Sequence of chain 1.E:
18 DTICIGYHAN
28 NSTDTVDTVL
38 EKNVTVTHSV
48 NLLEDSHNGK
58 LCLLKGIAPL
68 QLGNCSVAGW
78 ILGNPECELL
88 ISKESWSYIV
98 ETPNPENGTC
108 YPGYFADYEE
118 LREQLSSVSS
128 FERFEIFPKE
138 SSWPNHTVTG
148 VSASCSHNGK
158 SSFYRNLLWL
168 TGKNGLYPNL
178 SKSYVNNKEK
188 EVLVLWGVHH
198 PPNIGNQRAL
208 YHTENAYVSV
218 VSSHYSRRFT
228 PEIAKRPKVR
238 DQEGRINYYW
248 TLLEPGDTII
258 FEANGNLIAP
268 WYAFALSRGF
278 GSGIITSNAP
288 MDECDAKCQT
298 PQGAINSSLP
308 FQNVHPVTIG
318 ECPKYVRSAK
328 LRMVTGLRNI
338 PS

The protein below binds the small molecule below.
Small molecule (SMILES): CC(=O)N[C@@H]1[C@@H](O)[C@H](O)[C@@H](CO)O[C@H]1O

Binding-site contacts:
Ligand atom C8 contacts residue PRO175 of chain 1.E at 4.2 Å (hydrophobic).
Ligand atom O5 contacts residue ASN176 of chain 1.E at 2.5 Å (h-bond).
Ligand atom N2 contacts residue ASN176 of chain 1.E at 2.8 Å (h-bond).
Ligand atom C5 contacts residue ASN176 of chain 1.E at 3.8 Å.
Ligand atom C4 contacts residue ASN176 of chain 1.E at 4.4 Å.
Ligand atom C7 contacts residue ASN176 of chain 1.E at 3.8 Å.
Ligand atom C8 contacts residue ASN176 of chain 1.E at 4.0 Å.
Ligand atom C1 contacts residue ASN176 of chain 1.E at 1.5 Å.
Ligand atom C2 contacts residue ASN176 of chain 1.E at 2.5 Å.
Ligand atom C3 contacts residue ASN176 of chain 1.E at 3.9 Å.